The small molecule below binds the protein below.
Small molecule (SMILES): CC(=O)N[C@@H]1[C@@H](O)[C@H](O)[C@@H](CO)O[C@H]1O

Sequence of chain 1.B:
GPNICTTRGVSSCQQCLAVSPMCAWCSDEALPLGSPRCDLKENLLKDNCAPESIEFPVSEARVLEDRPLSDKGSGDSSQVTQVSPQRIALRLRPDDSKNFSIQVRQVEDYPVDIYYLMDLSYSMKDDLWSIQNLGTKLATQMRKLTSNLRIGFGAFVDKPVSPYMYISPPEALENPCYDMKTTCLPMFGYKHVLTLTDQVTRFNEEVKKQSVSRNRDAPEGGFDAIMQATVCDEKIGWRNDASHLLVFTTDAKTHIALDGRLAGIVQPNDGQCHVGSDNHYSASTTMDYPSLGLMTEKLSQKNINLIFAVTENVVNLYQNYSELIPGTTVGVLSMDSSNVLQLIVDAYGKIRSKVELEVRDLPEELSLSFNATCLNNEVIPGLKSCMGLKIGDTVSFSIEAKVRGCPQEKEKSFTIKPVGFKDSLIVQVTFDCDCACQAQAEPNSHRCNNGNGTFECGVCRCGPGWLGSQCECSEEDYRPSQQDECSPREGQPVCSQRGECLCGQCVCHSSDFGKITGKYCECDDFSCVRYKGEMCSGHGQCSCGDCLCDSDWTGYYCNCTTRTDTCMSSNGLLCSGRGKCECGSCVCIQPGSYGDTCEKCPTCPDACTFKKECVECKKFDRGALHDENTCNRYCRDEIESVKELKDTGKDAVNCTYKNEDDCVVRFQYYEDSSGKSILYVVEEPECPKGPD

Binding-site contacts:
Ligand atom C7 contacts residue ASN99 of chain 1.B at 3.4 Å.
Ligand atom O5 contacts residue ASN99 of chain 1.B at 2.4 Å (h-bond).
Ligand atom O6 contacts residue NAG2 of chain 1.M at 2.9 Å (h-bond).
Ligand atom C5 contacts residue ASN99 of chain 1.B at 3.6 Å.
Ligand atom O5 contacts residue NAG1 of chain 1.M at 3.9 Å.
Ligand atom O7 contacts residue SER101 of chain 1.B at 4.0 Å.
Ligand atom C4 contacts residue ASN99 of chain 1.B at 4.3 Å.
Ligand atom C6 contacts residue NAG1 of chain 1.M at 4.1 Å.
Ligand atom O7 contacts residue PHE100 of chain 1.B at 4.1 Å.
Ligand atom N2 contacts residue ASN99 of chain 1.B at 3.0 Å (h-bond).
Ligand atom C1 contacts residue ASN99 of chain 1.B at 1.4 Å.
Ligand atom O7 contacts residue ASN99 of chain 1.B at 3.3 Å (h-bond).
Ligand atom C2 contacts residue ASN99 of chain 1.B at 2.6 Å.
Ligand atom C3 contacts residue ASN99 of chain 1.B at 3.9 Å.
Ligand atom O6 contacts residue NAG1 of chain 1.M at 3.6 Å (h-bond).
Ligand atom C6 contacts residue NAG2 of chain 1.M at 4.2 Å.